Sequence of chain 1.A:
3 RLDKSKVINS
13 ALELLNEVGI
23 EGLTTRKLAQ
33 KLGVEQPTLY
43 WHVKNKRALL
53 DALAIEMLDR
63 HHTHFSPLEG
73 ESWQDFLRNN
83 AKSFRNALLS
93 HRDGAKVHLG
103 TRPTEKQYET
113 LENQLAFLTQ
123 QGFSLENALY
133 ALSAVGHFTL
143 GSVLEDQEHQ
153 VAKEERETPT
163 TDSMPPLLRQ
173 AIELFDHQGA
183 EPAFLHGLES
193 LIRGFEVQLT

Binding-site contacts:
Ligand atom NE1 contacts residue PRO105 of chain 1.A at 3.6 Å.
Ligand atom CZ contacts residue PRO105 of chain 1.A at 3.6 Å (hydrophobic).
Ligand atom CD contacts residue THR160 of chain 1.B at 3.4 Å.
Ligand atom CZ contacts residue MET166 of chain 1.B at 3.5 Å (hydrophobic).
Ligand atom CB contacts residue GLU156 of chain 1.B at 3.3 Å.
Ligand atom ND2 contacts residue GLU147 of chain 1.B at 3.3 Å.
Ligand atom CH3 contacts residue LEU60 of chain 1.A at 3.5 Å (hydrophobic).
Ligand atom OG1 contacts residue GLU147 of chain 1.B at 2.6 Å (salt-bridge).
Ligand atom O contacts residue PHE177 of chain 1.B at 3.1 Å.
Ligand atom CB contacts residue GLY181 of chain 1.B at 3.4 Å.
Ligand atom CD2 contacts residue MET166 of chain 1.B at 3.6 Å (hydrophobic).
Ligand atom OH contacts residue ALA182 of chain 1.B at 3.2 Å (h-bond).
Ligand atom CG2 contacts residue GLU147 of chain 1.B at 3.3 Å.
Ligand atom CA contacts residue HIS151 of chain 1.B at 3.4 Å.
Ligand atom CA contacts residue GLU156 of chain 1.B at 3.3 Å.
Ligand atom CA contacts residue GLU156 of chain 1.B at 3.4 Å.
Ligand atom ND2 contacts residue HIS139 of chain 1.A at 3.1 Å (h-bond).
Ligand atom O contacts residue ARG104 of chain 1.A at 3.1 Å.
Ligand atom C contacts residue GLU156 of chain 1.B at 3.5 Å.
Ligand atom O contacts residue HIS139 of chain 1.A at 3.0 Å.
Ligand atom ND2 contacts residue ASP148 of chain 1.B at 2.8 Å (salt-bridge).
Ligand atom CG contacts residue LYS155 of chain 1.B at 3.5 Å.
Ligand atom CD1 contacts residue ILE174 of chain 1.B at 3.2 Å (hydrophobic).
Ligand atom CZ2 contacts residue PRO105 of chain 1.A at 3.5 Å (hydrophobic).
Ligand atom CG2 contacts residue LEU142 of chain 1.A at 3.6 Å (hydrophobic).
Ligand atom CE2 contacts residue PRO105 of chain 1.A at 3.3 Å (hydrophobic).
Ligand atom N contacts residue GLU156 of chain 1.B at 2.9 Å (salt-bridge).
Ligand atom CE3 contacts residue LEU131 of chain 1.A at 3.6 Å (hydrophobic).
Ligand atom CB contacts residue GLU147 of chain 1.B at 3.4 Å.
Ligand atom O contacts residue SER135 of chain 1.A at 3.3 Å.
Ligand atom CE2 contacts residue ARG104 of chain 1.A at 3.4 Å.
Ligand atom CE2 contacts residue MET166 of chain 1.B at 3.4 Å (hydrophobic).
Ligand atom NE1 contacts residue THR103 of chain 1.A at 3.4 Å (h-bond).
Ligand atom O contacts residue PHE177 of chain 1.B at 3.5 Å.
Ligand atom CA contacts residue PHE177 of chain 1.B at 3.5 Å (hydrophobic).
Ligand atom O contacts residue LYS155 of chain 1.B at 3.3 Å.
Ligand atom O contacts residue PRO161 of chain 1.B at 3.6 Å.
Ligand atom CD2 contacts residue PRO105 of chain 1.A at 3.5 Å (hydrophobic).
Ligand atom CD2 contacts residue ARG104 of chain 1.A at 3.6 Å.
Ligand atom O contacts residue HIS64 of chain 1.A at 3.3 Å (h-bond).

Sequence of chain 1.B:
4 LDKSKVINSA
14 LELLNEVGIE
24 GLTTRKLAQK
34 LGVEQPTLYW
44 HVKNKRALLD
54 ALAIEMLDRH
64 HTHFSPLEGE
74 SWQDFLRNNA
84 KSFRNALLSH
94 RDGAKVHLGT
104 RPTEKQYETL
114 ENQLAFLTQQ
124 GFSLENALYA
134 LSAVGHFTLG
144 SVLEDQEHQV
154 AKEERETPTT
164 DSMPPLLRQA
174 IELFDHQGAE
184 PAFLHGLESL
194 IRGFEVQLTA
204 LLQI

A small-molecule ligand and the protein it binds are described below.
Small molecule (SMILES): CC(=O)N[C@@H](CC1=CN=C2C=CC=CC12)C(=O)N[C@H](C(=O)N[C@@H](CC1=CN=C2CC=CC=C12)C(=O)N[C@@H](CC(N)=O)C(=O)N[C@@H](C)C(=O)N[C@@H](Cc1ccc(O)cc1)C(=O)N[C@@H](C)C(=O)N[C@@H](Cc1ccccc1)C(=O)N[C@@H](C)C(=O)N[C@@H](C)C(=O)N1CCC[C@H]1C(=O)N[C@H](C=O)CO)[C@@H](C)O